Binding-site contacts:
Ligand atom N contacts residue THR88 of chain 1.A at 3.2 Å (h-bond).
Ligand atom CD contacts residue TYR58 of chain 1.A at 3.6 Å (hydrophobic).
Ligand atom CD contacts residue MET193 of chain 1.A at 3.9 Å (hydrophobic).
Ligand atom C contacts residue ARG93 of chain 1.A at 3.5 Å.
Ligand atom CD1 contacts residue TYR58 of chain 1.A at 3.4 Å (hydrophobic).
Ligand atom CB1 contacts residue LEU135 of chain 1.A at 3.8 Å (hydrophobic).
Ligand atom CG1 contacts residue LEU135 of chain 1.A at 4.0 Å (hydrophobic).
Ligand atom CD1 contacts residue GLU10 of chain 1.A at 3.9 Å.
Ligand atom OXT contacts residue GLY138 of chain 1.A at 3.8 Å.
Ligand atom N contacts residue GLU190 of chain 1.A at 2.7 Å (salt-bridge).
Ligand atom OXT contacts residue ARG93 of chain 1.A at 2.9 Å (salt-bridge).
Ligand atom CG1 contacts residue GLU190 of chain 1.A at 4.0 Å.
Ligand atom O contacts residue THR88 of chain 1.A at 3.0 Å (h-bond).
Ligand atom CA contacts residue THR88 of chain 1.A at 3.3 Å.
Ligand atom CG2 contacts residue TYR58 of chain 1.A at 3.4 Å (hydrophobic).
Ligand atom CD2 contacts residue LEU135 of chain 1.A at 3.5 Å (hydrophobic).
Ligand atom OD1 contacts residue THR140 of chain 1.A at 2.5 Å (h-bond).
Ligand atom CG contacts residue TYR58 of chain 1.A at 3.6 Å (hydrophobic).
Ligand atom O contacts residue LEU87 of chain 1.A at 3.8 Å.
Ligand atom O contacts residue SER139 of chain 1.A at 3.9 Å.
Ligand atom OXT contacts residue SER139 of chain 1.A at 2.9 Å (h-bond).
Ligand atom N contacts residue PRO86 of chain 1.A at 3.0 Å (h-bond).
Ligand atom CG2 contacts residue LEU135 of chain 1.A at 4.0 Å (hydrophobic).
Ligand atom CG1 contacts residue THR140 of chain 1.A at 3.1 Å.
Ligand atom CD contacts residue PRO86 of chain 1.A at 3.1 Å (hydrophobic).
Ligand atom CA contacts residue GLU190 of chain 1.A at 3.4 Å.
Ligand atom O contacts residue TYR58 of chain 1.A at 3.9 Å.
Ligand atom OD1 contacts residue GLU190 of chain 1.A at 4.0 Å.
Ligand atom O contacts residue PRO86 of chain 1.A at 3.6 Å.
Ligand atom CD1 contacts residue MET193 of chain 1.A at 4.0 Å (hydrophobic).
Ligand atom O contacts residue ARG93 of chain 1.A at 2.8 Å (salt-bridge).
Ligand atom OD1 contacts residue LEU135 of chain 1.A at 4.0 Å.
Ligand atom CD contacts residue GLU190 of chain 1.A at 3.5 Å.
Ligand atom CD2 contacts residue TYR58 of chain 1.A at 3.7 Å (hydrophobic).
Ligand atom CB1 contacts residue GLU190 of chain 1.A at 3.8 Å.
Ligand atom C contacts residue THR88 of chain 1.A at 3.5 Å.
Ligand atom OD2 contacts residue GLY138 of chain 1.A at 3.4 Å.
Ligand atom OD2 contacts residue SER139 of chain 1.A at 3.1 Å (h-bond).
Ligand atom C contacts residue SER139 of chain 1.A at 3.5 Å.
Ligand atom OD2 contacts residue THR140 of chain 1.A at 3.0 Å (h-bond).

A small-molecule ligand and the protein it binds are described below.
Small molecule (SMILES): C=C(C)[C@H]1CN[C@H](C(=O)O)[C@H]1CC(=O)O

Sequence of chain 1.A:
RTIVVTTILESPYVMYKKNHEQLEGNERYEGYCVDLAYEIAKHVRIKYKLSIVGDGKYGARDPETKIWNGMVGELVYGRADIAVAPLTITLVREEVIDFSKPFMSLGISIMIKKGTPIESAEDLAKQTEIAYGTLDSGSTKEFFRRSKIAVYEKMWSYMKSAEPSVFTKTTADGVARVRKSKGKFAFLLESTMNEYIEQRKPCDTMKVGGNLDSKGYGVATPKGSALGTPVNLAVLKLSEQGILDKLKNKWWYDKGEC